This protein binds this small molecule.
Small molecule (SMILES): Nc1ncnc2c1ncn2[C@@H]1O[C@H](COO[C@@H]2C[C@@H](CO[P](=O)(O)O[C@H]3[C@@H](O)[C@H](n4cnc5c(N)ncnc54)O[C@@H]3COP(=O)=O)O[C@H]2n2ccc(=O)[nH]c2=O)[C@@H](OOP(O)OC[C@H]2O[C@@H](n3ccc(=O)[nH]c3=O)[C@H](O)[C@@H]2O)[C@H]1O.Op1oo1

Binding-site contacts:
Ligand atom C1' contacts residue TRP47 of chain 45.D at 4.3 Å (hydrophobic).
Ligand atom N1 contacts residue TRP47 of chain 45.D at 4.3 Å.
Ligand atom O4' contacts residue TRP47 of chain 45.D at 4.1 Å.
Ligand atom C8 contacts residue TRP47 of chain 45.D at 3.8 Å (hydrophobic).
Ligand atom C6 contacts residue THR48 of chain 45.D at 4.2 Å.
Ligand atom C5 contacts residue TRP47 of chain 45.D at 3.8 Å (hydrophobic).
Ligand atom OP2 contacts residue VAL178 of chain 45.E at 4.5 Å.
Ligand atom O4' contacts residue LYS143 of chain 45.D at 4.1 Å.
Ligand atom N6 contacts residue THR48 of chain 45.D at 3.3 Å (h-bond).
Ligand atom N9 contacts residue TRP47 of chain 45.D at 3.9 Å.
Ligand atom N7 contacts residue TRP47 of chain 45.D at 3.7 Å.
Ligand atom C5' contacts residue VAL178 of chain 45.E at 4.5 Å (hydrophobic).
Ligand atom N3 contacts residue TRP47 of chain 45.D at 4.1 Å.
Ligand atom C2 contacts residue TRP47 of chain 45.D at 4.2 Å (hydrophobic).
Ligand atom N1 contacts residue THR48 of chain 45.D at 4.0 Å.
Ligand atom C6 contacts residue TRP47 of chain 45.D at 3.9 Å (hydrophobic).
Ligand atom N6 contacts residue TYR50 of chain 45.D at 4.2 Å.
Ligand atom N6 contacts residue TRP47 of chain 45.D at 3.8 Å.
Ligand atom C4 contacts residue TRP47 of chain 45.D at 3.9 Å (hydrophobic).
Ligand atom OP2 contacts residue GLY49 of chain 45.E at 4.2 Å.

Sequence of chain 45.D:
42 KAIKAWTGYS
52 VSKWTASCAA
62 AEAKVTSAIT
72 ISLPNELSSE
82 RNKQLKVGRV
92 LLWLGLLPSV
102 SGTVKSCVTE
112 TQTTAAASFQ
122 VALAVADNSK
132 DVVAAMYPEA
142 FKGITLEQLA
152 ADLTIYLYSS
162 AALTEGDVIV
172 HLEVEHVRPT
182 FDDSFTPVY

Sequence of chain 45.E:
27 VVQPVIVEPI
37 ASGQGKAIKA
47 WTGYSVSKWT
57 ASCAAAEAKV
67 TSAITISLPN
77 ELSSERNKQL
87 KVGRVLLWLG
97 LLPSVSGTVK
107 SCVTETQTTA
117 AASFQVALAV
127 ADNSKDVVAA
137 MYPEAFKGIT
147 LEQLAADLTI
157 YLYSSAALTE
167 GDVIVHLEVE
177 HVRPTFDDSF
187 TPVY